Sequence of chain 1.A:
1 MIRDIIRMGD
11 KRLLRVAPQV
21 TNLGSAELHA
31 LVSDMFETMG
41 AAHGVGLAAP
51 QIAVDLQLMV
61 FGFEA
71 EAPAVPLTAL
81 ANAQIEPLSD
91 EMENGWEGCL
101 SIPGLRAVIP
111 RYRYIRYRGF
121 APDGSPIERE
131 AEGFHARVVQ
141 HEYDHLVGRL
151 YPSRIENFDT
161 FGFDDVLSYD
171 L

The protein below binds the small molecule below.
Small molecule (SMILES): CNS(=O)(=O)Cc1ccc(Cl)cc1

Binding-site contacts:
Ligand atom C7 contacts residue TRP96 of chain 1.A at 3.3 Å (hydrophobic).
Ligand atom C5 contacts residue GLU97 of chain 1.A at 4.2 Å.
Ligand atom C9 contacts residue GLU97 of chain 1.A at 4.2 Å.
Ligand atom S3 contacts residue HIS141 of chain 1.A at 3.8 Å.
Ligand atom C8 contacts residue GLY98 of chain 1.A at 3.2 Å.
Ligand atom OS1 contacts residue GLY98 of chain 1.A at 3.5 Å (h-bond).
Ligand atom C1 contacts residue GLU142 of chain 1.A at 3.0 Å.
Ligand atom C1 contacts residue HIS141 of chain 1.A at 3.4 Å.
Ligand atom N2 contacts residue HIS141 of chain 1.A at 3.5 Å.
Ligand atom C6 contacts residue TRP96 of chain 1.A at 3.1 Å (hydrophobic).
Ligand atom CL contacts residue GLU97 of chain 1.A at 4.3 Å.
Ligand atom C4 contacts residue VAL45 of chain 1.A at 3.7 Å (hydrophobic).
Ligand atom C10 contacts residue VAL45 of chain 1.A at 4.3 Å (hydrophobic).
Ligand atom C10 contacts residue GLY98 of chain 1.A at 3.5 Å.
Ligand atom S3 contacts residue GLY98 of chain 1.A at 4.0 Å.
Ligand atom OS2 contacts residue ARG137 of chain 1.A at 3.8 Å.
Ligand atom C7 contacts residue GLY98 of chain 1.A at 3.6 Å.
Ligand atom C8 contacts residue GLU97 of chain 1.A at 3.8 Å.
Ligand atom S3 contacts residue GLU97 of chain 1.A at 4.3 Å.
Ligand atom C5 contacts residue TRP96 of chain 1.A at 4.3 Å (hydrophobic).
Ligand atom C5 contacts residue GLY98 of chain 1.A at 3.8 Å.
Ligand atom OS2 contacts residue HIS141 of chain 1.A at 3.4 Å.
Ligand atom C4 contacts residue PHE134 of chain 1.A at 3.6 Å (hydrophobic).
Ligand atom N2 contacts residue GLY98 of chain 1.A at 3.3 Å (h-bond).
Ligand atom C9 contacts residue GLY98 of chain 1.A at 3.2 Å.
Ligand atom CL contacts residue GLY98 of chain 1.A at 3.8 Å.
Ligand atom C5 contacts residue PHE134 of chain 1.A at 4.1 Å (hydrophobic).
Ligand atom C5 contacts residue VAL45 of chain 1.A at 4.3 Å (hydrophobic).
Ligand atom CL contacts residue ARG106 of chain 1.A at 4.0 Å.
Ligand atom C1 contacts residue GLY46 of chain 1.A at 4.1 Å.
Ligand atom N2 contacts residue GLU142 of chain 1.A at 4.1 Å.
Ligand atom OS1 contacts residue GLU97 of chain 1.A at 3.0 Å.
Ligand atom C6 contacts residue PHE134 of chain 1.A at 3.7 Å (hydrophobic).
Ligand atom C4 contacts residue VAL138 of chain 1.A at 4.2 Å (hydrophobic).
Ligand atom OS2 contacts residue VAL138 of chain 1.A at 3.5 Å.
Ligand atom C6 contacts residue GLU97 of chain 1.A at 3.7 Å.
Ligand atom OS1 contacts residue HIS141 of chain 1.A at 3.3 Å (h-bond).
Ligand atom C1 contacts residue VAL45 of chain 1.A at 4.0 Å (hydrophobic).
Ligand atom C7 contacts residue GLU97 of chain 1.A at 3.6 Å.
Ligand atom C6 contacts residue GLY98 of chain 1.A at 3.9 Å.